Binding-site contacts:
Ligand atom C8 contacts residue GLU267 of chain 1.B at 3.8 Å.
Ligand atom O7 contacts residue GLU267 of chain 1.B at 3.0 Å (salt-bridge).
Ligand atom C3 contacts residue ASN266 of chain 1.B at 3.8 Å.
Ligand atom C5 contacts residue ASN266 of chain 1.B at 3.6 Å.
Ligand atom C7 contacts residue GLU267 of chain 1.B at 4.0 Å.
Ligand atom C1 contacts residue ASN266 of chain 1.B at 1.4 Å.
Ligand atom C7 contacts residue ASN266 of chain 1.B at 3.1 Å.
Ligand atom C2 contacts residue ASN266 of chain 1.B at 2.5 Å.
Ligand atom N2 contacts residue ASN266 of chain 1.B at 3.0 Å (h-bond).
Ligand atom C8 contacts residue SER265 of chain 1.B at 3.6 Å.
Ligand atom C4 contacts residue ASN266 of chain 1.B at 4.2 Å.
Ligand atom C7 contacts residue SER265 of chain 1.B at 4.4 Å.
Ligand atom O5 contacts residue ASN266 of chain 1.B at 2.3 Å (h-bond).
Ligand atom O7 contacts residue ASN266 of chain 1.B at 2.9 Å (h-bond).
Ligand atom C8 contacts residue ASN266 of chain 1.B at 3.9 Å.

A small-molecule ligand and the protein it binds are described below.
Small molecule (SMILES): CC(=O)N[C@@H]1[C@@H](O)[C@H](O)[C@@H](CO)O[C@H]1O

Sequence of chain 1.B:
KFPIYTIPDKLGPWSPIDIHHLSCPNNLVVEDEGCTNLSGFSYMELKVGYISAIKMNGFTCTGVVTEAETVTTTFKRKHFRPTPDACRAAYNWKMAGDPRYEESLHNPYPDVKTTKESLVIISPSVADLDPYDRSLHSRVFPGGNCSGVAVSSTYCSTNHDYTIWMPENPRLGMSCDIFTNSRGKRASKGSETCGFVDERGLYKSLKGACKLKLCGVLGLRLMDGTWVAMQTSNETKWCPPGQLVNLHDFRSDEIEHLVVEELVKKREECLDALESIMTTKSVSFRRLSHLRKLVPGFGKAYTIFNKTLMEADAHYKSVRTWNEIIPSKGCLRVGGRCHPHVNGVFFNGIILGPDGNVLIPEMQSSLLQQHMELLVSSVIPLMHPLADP